Sequence of chain 1.B:
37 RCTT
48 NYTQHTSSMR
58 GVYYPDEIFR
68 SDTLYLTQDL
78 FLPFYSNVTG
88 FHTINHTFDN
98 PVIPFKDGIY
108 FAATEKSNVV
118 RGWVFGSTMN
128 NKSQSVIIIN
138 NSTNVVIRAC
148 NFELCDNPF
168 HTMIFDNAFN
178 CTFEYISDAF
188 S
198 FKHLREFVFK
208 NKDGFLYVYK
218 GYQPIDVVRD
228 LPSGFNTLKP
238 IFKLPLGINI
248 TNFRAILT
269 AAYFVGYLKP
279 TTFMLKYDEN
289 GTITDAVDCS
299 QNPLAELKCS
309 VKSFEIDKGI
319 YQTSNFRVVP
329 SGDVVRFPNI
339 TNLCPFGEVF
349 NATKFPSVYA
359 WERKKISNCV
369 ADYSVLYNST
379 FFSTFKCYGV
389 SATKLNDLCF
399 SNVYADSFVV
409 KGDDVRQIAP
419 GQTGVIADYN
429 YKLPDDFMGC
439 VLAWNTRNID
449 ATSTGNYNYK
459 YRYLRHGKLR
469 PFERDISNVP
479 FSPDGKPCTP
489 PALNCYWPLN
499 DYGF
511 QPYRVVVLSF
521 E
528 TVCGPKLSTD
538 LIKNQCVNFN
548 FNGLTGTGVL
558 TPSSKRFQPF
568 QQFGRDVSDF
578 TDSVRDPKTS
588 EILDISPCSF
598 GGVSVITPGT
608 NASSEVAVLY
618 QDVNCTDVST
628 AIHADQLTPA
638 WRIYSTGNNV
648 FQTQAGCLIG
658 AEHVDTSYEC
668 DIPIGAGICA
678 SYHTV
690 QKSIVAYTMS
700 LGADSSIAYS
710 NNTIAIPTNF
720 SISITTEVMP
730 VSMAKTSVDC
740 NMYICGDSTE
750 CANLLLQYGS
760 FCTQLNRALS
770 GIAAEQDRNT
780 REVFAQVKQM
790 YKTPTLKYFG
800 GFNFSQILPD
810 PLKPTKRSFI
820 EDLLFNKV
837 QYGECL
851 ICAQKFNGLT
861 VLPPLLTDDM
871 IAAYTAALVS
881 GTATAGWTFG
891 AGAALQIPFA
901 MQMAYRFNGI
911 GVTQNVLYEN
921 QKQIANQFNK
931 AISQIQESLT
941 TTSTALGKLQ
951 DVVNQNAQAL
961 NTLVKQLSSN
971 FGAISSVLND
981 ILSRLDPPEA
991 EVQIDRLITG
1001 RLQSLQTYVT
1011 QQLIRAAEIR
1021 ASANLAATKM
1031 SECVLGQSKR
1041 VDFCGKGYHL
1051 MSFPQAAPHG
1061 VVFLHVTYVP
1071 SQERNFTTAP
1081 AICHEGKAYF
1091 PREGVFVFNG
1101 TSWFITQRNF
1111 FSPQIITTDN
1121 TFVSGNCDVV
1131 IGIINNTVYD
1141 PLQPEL

A protein and the small-molecule ligand that binds it are described below.
Small molecule (SMILES): CC(=O)N[C@H]1[C@H](O[C@H]2[C@H](O)[C@@H](NC(C)=O)CO[C@@H]2CO)O[C@H](CO)[C@@H](O[C@@H]2O[C@H](CO)[C@@H](O)[C@H](O)[C@@H]2O)[C@@H]1O

Binding-site contacts:
Ligand atom C1 contacts residue ASN128 of chain 1.B at 1.4 Å.
Ligand atom C2 contacts residue ASN128 of chain 1.B at 2.4 Å.
Ligand atom N2 contacts residue ASN128 of chain 1.B at 2.8 Å (h-bond).
Ligand atom C3 contacts residue ASN128 of chain 1.B at 3.6 Å.
Ligand atom C4 contacts residue ASN128 of chain 1.B at 4.2 Å.
Ligand atom O5 contacts residue GLU150 of chain 1.B at 4.4 Å.
Ligand atom C7 contacts residue LYS129 of chain 1.B at 4.4 Å.
Ligand atom C5 contacts residue ASN128 of chain 1.B at 3.7 Å.
Ligand atom O5 contacts residue ASN128 of chain 1.B at 2.4 Å (h-bond).
Ligand atom C8 contacts residue LYS129 of chain 1.B at 3.5 Å.
Ligand atom C8 contacts residue ASN128 of chain 1.B at 4.0 Å.
Ligand atom C7 contacts residue ASN128 of chain 1.B at 3.4 Å.
Ligand atom O7 contacts residue ASN128 of chain 1.B at 3.6 Å.